Binding-site contacts:
Ligand atom C15 contacts residue ARG87 of chain 1.B at 3.9 Å.
Ligand atom C contacts residue PHE86 of chain 1.B at 3.4 Å (hydrophobic).
Ligand atom C24 contacts residue GLY83 of chain 1.B at 2.3 Å.
Ligand atom C2 contacts residue PHE63 of chain 1.B at 4.0 Å (hydrophobic).
Ligand atom C14 contacts residue ARG87 of chain 1.B at 3.9 Å.
Ligand atom C13 contacts residue SER141 of chain 1.B at 2.8 Å.
Ligand atom N1 contacts residue ARG87 of chain 1.B at 4.0 Å.
Ligand atom C3 contacts residue GLY83 of chain 1.B at 3.6 Å.
Ligand atom C18 contacts residue ARG87 of chain 1.B at 3.4 Å.
Ligand atom C23 contacts residue CYS84 of chain 1.B at 3.0 Å (hydrophobic).
Ligand atom C20 contacts residue CYS84 of chain 1.B at 3.9 Å (hydrophobic).
Ligand atom C19 contacts residue ARG87 of chain 1.B at 3.5 Å.
Ligand atom C5 contacts residue ILE140 of chain 1.B at 3.9 Å (hydrophobic).
Ligand atom C7 contacts residue ILE140 of chain 1.B at 3.3 Å (hydrophobic).
Ligand atom O1 contacts residue LEU139 of chain 1.B at 3.6 Å (h-bond).
Ligand atom N2 contacts residue PHE63 of chain 1.B at 3.7 Å.
Ligand atom C12 contacts residue SER141 of chain 1.B at 2.7 Å.
Ligand atom C12 contacts residue GLU142 of chain 1.B at 3.2 Å.
Ligand atom O3 contacts residue CYS84 of chain 1.B at 3.6 Å (h-bond).
Ligand atom O1 contacts residue LEU129 of chain 1.B at 4.0 Å.
Ligand atom C10 contacts residue ARG87 of chain 1.B at 3.4 Å.
Ligand atom C1 contacts residue GLY83 of chain 1.B at 3.8 Å.
Ligand atom O1 contacts residue ILE140 of chain 1.B at 3.9 Å.
Ligand atom C12 contacts residue ILE140 of chain 1.B at 3.6 Å (hydrophobic).
Ligand atom C12 contacts residue ARG87 of chain 1.B at 3.9 Å.
Ligand atom C20 contacts residue ARG87 of chain 1.B at 3.5 Å.
Ligand atom C21 contacts residue ARG87 of chain 1.B at 3.3 Å.
Ligand atom C17 contacts residue ARG87 of chain 1.B at 3.1 Å.
Ligand atom C23 contacts residue GLY83 of chain 1.B at 2.7 Å.
Ligand atom C9 contacts residue ARG87 of chain 1.B at 3.5 Å.
Ligand atom C15 contacts residue LEU139 of chain 1.B at 3.7 Å (hydrophobic).
Ligand atom C4 contacts residue PHE63 of chain 1.B at 3.6 Å (hydrophobic).
Ligand atom C16 contacts residue ARG87 of chain 1.B at 3.1 Å.
Ligand atom C11 contacts residue SER141 of chain 1.B at 3.4 Å.
Ligand atom C14 contacts residue SER141 of chain 1.B at 3.6 Å.
Ligand atom C19 contacts residue ILE125 of chain 1.B at 3.9 Å (hydrophobic).
Ligand atom C11 contacts residue ARG87 of chain 1.B at 3.6 Å.
Ligand atom C8 contacts residue ILE140 of chain 1.B at 3.1 Å (hydrophobic).
Ligand atom C24 contacts residue CYS84 of chain 1.B at 3.5 Å (hydrophobic).
Ligand atom C6 contacts residue GLY83 of chain 1.B at 3.9 Å.

A protein and the small-molecule ligand that binds it are described below.
Small molecule (SMILES): CN(CCOc1ccc(C[C@H](Nc2ccccc2C(=O)c2ccccc2)C(=O)O)cc1)c1ccccn1

Sequence of chain 1.B:
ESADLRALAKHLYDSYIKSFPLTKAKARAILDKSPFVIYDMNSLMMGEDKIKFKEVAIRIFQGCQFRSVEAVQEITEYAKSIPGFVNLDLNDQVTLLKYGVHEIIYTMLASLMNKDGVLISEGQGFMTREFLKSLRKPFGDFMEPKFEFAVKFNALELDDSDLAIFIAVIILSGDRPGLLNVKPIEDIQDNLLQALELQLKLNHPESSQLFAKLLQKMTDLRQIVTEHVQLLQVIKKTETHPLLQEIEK